A small-molecule ligand and the protein it binds are described below.
Small molecule (SMILES): CC(=O)N[C@H]1[C@H](O[C@H]2[C@H](O)[C@@H](NC(C)=O)CO[C@@H]2CO)O[C@H](CO)[C@@H](O[C@@H]2O[C@H](CO)[C@@H](O)[C@H](O)[C@@H]2O)[C@@H]1O

Binding-site contacts:
Ligand atom O6 contacts residue ASN285 of chain 1.B at 4.1 Å.
Ligand atom C8 contacts residue GLU398 of chain 1.B at 3.5 Å.
Ligand atom C8 contacts residue ASN285 of chain 1.B at 4.3 Å.
Ligand atom C1 contacts residue VAL297 of chain 1.B at 3.8 Å (hydrophobic).
Ligand atom C7 contacts residue ASN285 of chain 1.B at 3.1 Å.
Ligand atom O7 contacts residue ASN285 of chain 1.B at 3.1 Å (h-bond).
Ligand atom C3 contacts residue VAL297 of chain 1.B at 4.3 Å (hydrophobic).
Ligand atom O5 contacts residue ASN298 of chain 1.B at 4.0 Å.
Ligand atom N2 contacts residue ASN285 of chain 1.B at 2.9 Å (h-bond).
Ligand atom C8 contacts residue VAL297 of chain 1.B at 4.1 Å (hydrophobic).
Ligand atom C4 contacts residue ASN285 of chain 1.B at 4.2 Å.
Ligand atom C2 contacts residue ASN285 of chain 1.B at 2.5 Å.
Ligand atom C5 contacts residue ASN298 of chain 1.B at 4.1 Å.
Ligand atom C1 contacts residue ASN298 of chain 1.B at 4.1 Å.
Ligand atom N2 contacts residue VAL297 of chain 1.B at 3.6 Å.
Ligand atom C5 contacts residue ASN285 of chain 1.B at 3.7 Å.
Ligand atom C1 contacts residue ASN285 of chain 1.B at 1.4 Å.
Ligand atom C2 contacts residue VAL297 of chain 1.B at 4.1 Å (hydrophobic).
Ligand atom O6 contacts residue ASN298 of chain 1.B at 3.7 Å.
Ligand atom C8 contacts residue SER45 of chain 1.B at 3.6 Å.
Ligand atom C7 contacts residue VAL297 of chain 1.B at 4.5 Å (hydrophobic).
Ligand atom C3 contacts residue ASN285 of chain 1.B at 3.8 Å.
Ligand atom O5 contacts residue ASN285 of chain 1.B at 2.4 Å (h-bond).

Sequence of chain 1.B:
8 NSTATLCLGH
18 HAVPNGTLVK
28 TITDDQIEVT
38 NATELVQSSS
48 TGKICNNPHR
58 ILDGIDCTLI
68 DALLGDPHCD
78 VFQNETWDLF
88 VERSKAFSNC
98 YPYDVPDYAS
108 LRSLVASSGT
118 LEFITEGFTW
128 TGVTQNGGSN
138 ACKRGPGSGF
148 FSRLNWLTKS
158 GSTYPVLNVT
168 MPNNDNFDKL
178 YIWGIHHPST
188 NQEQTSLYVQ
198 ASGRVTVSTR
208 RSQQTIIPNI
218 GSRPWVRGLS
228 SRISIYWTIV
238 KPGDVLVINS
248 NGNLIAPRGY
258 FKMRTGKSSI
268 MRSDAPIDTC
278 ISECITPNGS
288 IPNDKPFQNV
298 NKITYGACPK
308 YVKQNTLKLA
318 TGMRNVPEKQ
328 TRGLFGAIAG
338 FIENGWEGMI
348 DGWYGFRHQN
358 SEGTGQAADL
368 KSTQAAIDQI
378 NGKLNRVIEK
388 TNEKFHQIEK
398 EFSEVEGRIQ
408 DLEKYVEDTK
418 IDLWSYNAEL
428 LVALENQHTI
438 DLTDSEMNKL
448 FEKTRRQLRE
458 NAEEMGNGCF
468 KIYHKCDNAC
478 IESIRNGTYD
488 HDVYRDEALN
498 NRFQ